This protein binds this small molecule.
Small molecule (SMILES): CC[C@H](C)[C@H](NC(=O)[C@H](CO)NC(=O)[C@H](CCCN=C(N)N)NC(=O)[C@@H](NC(=O)[C@@H]1CCCN1C(=O)[C@@H]1CCCN1C(=O)[C@H](C)N)C(C)C)C(=O)N[C@H](C=O)Cc1ccc(O)cc1

Sequence of chain 4.T:
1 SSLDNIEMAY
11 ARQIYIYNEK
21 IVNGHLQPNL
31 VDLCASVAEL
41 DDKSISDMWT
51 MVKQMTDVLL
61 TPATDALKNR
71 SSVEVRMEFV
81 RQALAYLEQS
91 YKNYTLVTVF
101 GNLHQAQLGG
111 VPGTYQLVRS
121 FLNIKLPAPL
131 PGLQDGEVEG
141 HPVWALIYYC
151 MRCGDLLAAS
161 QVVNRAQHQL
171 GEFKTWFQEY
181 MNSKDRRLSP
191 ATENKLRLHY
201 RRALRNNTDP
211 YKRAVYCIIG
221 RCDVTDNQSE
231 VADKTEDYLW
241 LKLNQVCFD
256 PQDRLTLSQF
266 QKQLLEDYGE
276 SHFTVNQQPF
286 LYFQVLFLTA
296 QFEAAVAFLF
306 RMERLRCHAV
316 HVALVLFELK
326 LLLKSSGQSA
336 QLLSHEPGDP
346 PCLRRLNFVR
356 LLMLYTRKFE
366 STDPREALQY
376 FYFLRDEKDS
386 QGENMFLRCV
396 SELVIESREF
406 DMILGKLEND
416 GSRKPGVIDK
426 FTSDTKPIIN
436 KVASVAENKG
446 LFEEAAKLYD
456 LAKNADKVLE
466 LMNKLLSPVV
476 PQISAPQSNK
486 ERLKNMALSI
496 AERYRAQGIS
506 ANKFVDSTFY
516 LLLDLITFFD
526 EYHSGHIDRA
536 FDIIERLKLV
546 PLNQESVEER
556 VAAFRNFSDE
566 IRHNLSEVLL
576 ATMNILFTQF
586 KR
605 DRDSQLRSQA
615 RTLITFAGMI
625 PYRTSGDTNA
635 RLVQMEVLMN

Binding-site contacts:
Ligand atom CG contacts residue LYS234 of chain 4.T at 3.3 Å.
Ligand atom N contacts residue THR235 of chain 4.T at 3.5 Å (h-bond).
Ligand atom CG contacts residue ASP233 of chain 4.T at 3.0 Å.
Ligand atom N contacts residue TYR273 of chain 4.T at 3.9 Å.
Ligand atom C contacts residue ASN227 of chain 4.T at 3.5 Å.
Ligand atom CD1 contacts residue TYR91 of chain 4.T at 3.9 Å (hydrophobic).
Ligand atom O contacts residue LEU286 of chain 4.T at 3.2 Å.
Ligand atom CA contacts residue ASN227 of chain 4.T at 3.7 Å.
Ligand atom CG1 contacts residue TYR94 of chain 4.T at 3.8 Å (hydrophobic).
Ligand atom CD contacts residue TYR273 of chain 4.T at 3.3 Å (hydrophobic).
Ligand atom C contacts residue ASN281 of chain 4.T at 3.8 Å.
Ligand atom C contacts residue THR235 of chain 4.T at 3.6 Å.
Ligand atom CB contacts residue ASP233 of chain 4.T at 3.0 Å.
Ligand atom O contacts residue TYR94 of chain 4.T at 2.9 Å.
Ligand atom CG1 contacts residue VAL280 of chain 4.T at 4.0 Å (hydrophobic).
Ligand atom CA contacts residue THR235 of chain 4.T at 3.6 Å.
Ligand atom N contacts residue ASN227 of chain 4.T at 3.0 Å (h-bond).
Ligand atom O contacts residue ASN281 of chain 4.T at 2.6 Å (h-bond).
Ligand atom O contacts residue HIS277 of chain 4.T at 3.4 Å.
Ligand atom N contacts residue THR235 of chain 4.T at 3.9 Å.
Ligand atom CD1 contacts residue TYR94 of chain 4.T at 3.5 Å (hydrophobic).
Ligand atom O contacts residue LYS234 of chain 4.T at 3.6 Å.
Ligand atom O contacts residue ASN227 of chain 4.T at 3.6 Å.
Ligand atom O contacts residue THR235 of chain 4.T at 3.1 Å (h-bond).
Ligand atom C contacts residue LEU286 of chain 4.T at 3.8 Å (hydrophobic).
Ligand atom CB contacts residue LEU286 of chain 4.T at 3.9 Å (hydrophobic).
Ligand atom CD contacts residue HIS277 of chain 4.T at 3.9 Å.
Ligand atom O contacts residue THR235 of chain 4.T at 3.0 Å (h-bond).
Ligand atom C contacts residue THR235 of chain 4.T at 3.6 Å.
Ligand atom CG2 contacts residue LEU286 of chain 4.T at 3.7 Å (hydrophobic).
Ligand atom CG2 contacts residue PHE278 of chain 4.T at 3.7 Å (hydrophobic).
Ligand atom CG2 contacts residue HIS277 of chain 4.T at 3.3 Å.
Ligand atom C contacts residue TYR94 of chain 4.T at 4.0 Å (hydrophobic).
Ligand atom CG2 contacts residue GLU236 of chain 4.T at 3.3 Å.
Ligand atom CG2 contacts residue ASN281 of chain 4.T at 3.6 Å.
Ligand atom CG contacts residue HIS277 of chain 4.T at 3.8 Å.
Ligand atom C contacts residue THR235 of chain 4.T at 3.6 Å.
Ligand atom CG contacts residue TYR273 of chain 4.T at 3.6 Å (hydrophobic).
Ligand atom CB contacts residue HIS277 of chain 4.T at 3.7 Å.
Ligand atom CB contacts residue TYR238 of chain 4.T at 3.6 Å (hydrophobic).